Sequence of chain 1.B:
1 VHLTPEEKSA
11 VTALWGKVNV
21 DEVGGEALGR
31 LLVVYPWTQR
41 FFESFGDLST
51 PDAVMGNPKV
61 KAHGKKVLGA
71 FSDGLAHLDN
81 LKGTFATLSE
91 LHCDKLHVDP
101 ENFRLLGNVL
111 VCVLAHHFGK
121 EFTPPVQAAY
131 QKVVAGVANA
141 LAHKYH

A small-molecule ligand and the protein it binds are described below.
Small molecule (SMILES): CNC(=O)CCN1C(=O)CCC1=O

Binding-site contacts:
Ligand atom C5 contacts residue ASP94 of chain 1.B at 4.2 Å.
Ligand atom C5 contacts residue CYS93 of chain 1.B at 2.9 Å (hydrophobic).
Ligand atom C8 contacts residue CYS93 of chain 1.B at 3.7 Å (hydrophobic).
Ligand atom N2 contacts residue LYS144 of chain 1.B at 3.0 Å (salt-bridge).
Ligand atom C7 contacts residue LYS144 of chain 1.B at 3.5 Å.
Ligand atom N2 contacts residue CYS93 of chain 1.B at 3.7 Å.
Ligand atom O2 contacts residue GLU90 of chain 1.B at 3.9 Å.
Ligand atom C3 contacts residue GLU90 of chain 1.B at 3.8 Å.
Ligand atom O1 contacts residue GLU90 of chain 1.B at 3.7 Å.
Ligand atom O2 contacts residue CYS93 of chain 1.B at 3.4 Å.
Ligand atom C7 contacts residue CYS93 of chain 1.B at 2.6 Å (hydrophobic).
Ligand atom O2 contacts residue ASP94 of chain 1.B at 3.5 Å.
Ligand atom C6 contacts residue ASP94 of chain 1.B at 4.0 Å.
Ligand atom O3 contacts residue LYS144 of chain 1.B at 3.1 Å (salt-bridge).
Ligand atom C2 contacts residue GLU90 of chain 1.B at 4.2 Å.
Ligand atom O2 contacts residue LYS144 of chain 1.B at 4.1 Å.
Ligand atom O1 contacts residue ASP94 of chain 1.B at 4.0 Å.
Ligand atom C6 contacts residue CYS93 of chain 1.B at 1.6 Å (hydrophobic).
Ligand atom C6 contacts residue LYS144 of chain 1.B at 3.7 Å.
Ligand atom C8 contacts residue LYS144 of chain 1.B at 2.9 Å.
Ligand atom C5 contacts residue LYS144 of chain 1.B at 3.6 Å.
Ligand atom C4 contacts residue LYS144 of chain 1.B at 3.3 Å.